Sequence of chain 2.G:
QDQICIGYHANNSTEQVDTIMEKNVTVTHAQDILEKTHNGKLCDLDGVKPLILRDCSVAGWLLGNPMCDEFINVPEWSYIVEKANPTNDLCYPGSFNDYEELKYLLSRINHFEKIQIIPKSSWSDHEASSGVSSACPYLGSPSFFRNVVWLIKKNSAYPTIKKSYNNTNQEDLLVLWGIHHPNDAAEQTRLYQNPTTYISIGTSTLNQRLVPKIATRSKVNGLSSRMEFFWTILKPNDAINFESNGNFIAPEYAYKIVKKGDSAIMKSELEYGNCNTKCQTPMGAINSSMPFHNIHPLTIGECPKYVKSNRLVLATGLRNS

The small molecule below binds the protein below.
Small molecule (SMILES): CC(=O)N[C@@H]1[C@@H](O)[C@H](O[C@@H]2O[C@H](CO[C@]3(C(=O)O)C[C@H](O)[C@@H](NC(C)=O)[C@H]([C@H](O)[C@H](O)CO)O3)[C@H](O)[C@H](O)[C@H]2O)[C@@H](CO)O[C@H]1O

Binding-site contacts:
Ligand atom C9 contacts residue TYR92 of chain 2.G at 3.5 Å (hydrophobic).
Ligand atom C11 contacts residue SER130 of chain 2.G at 3.1 Å.
Ligand atom O3 contacts residue GLY222 of chain 2.G at 3.9 Å.
Ligand atom C4 contacts residue VAL132 of chain 2.G at 3.5 Å (hydrophobic).
Ligand atom C1 contacts residue SER134 of chain 2.G at 3.5 Å.
Ligand atom C11 contacts residue ILE152 of chain 2.G at 4.0 Å (hydrophobic).
Ligand atom N5 contacts residue TRP150 of chain 2.G at 3.9 Å.
Ligand atom O4 contacts residue GLY222 of chain 2.G at 3.3 Å (h-bond).
Ligand atom C5 contacts residue VAL132 of chain 2.G at 3.6 Å (hydrophobic).
Ligand atom C9 contacts residue SER225 of chain 2.G at 3.9 Å.
Ligand atom C11 contacts residue VAL132 of chain 2.G at 4.0 Å (hydrophobic).
Ligand atom O8 contacts residue TYR92 of chain 2.G at 2.9 Å (h-bond).
Ligand atom C8 contacts residue TRP150 of chain 2.G at 4.0 Å (hydrophobic).
Ligand atom O8 contacts residue LEU223 of chain 2.G at 3.5 Å.
Ligand atom C7 contacts residue TRP150 of chain 2.G at 3.7 Å (hydrophobic).
Ligand atom O4 contacts residue LEU223 of chain 2.G at 3.7 Å.
Ligand atom O9 contacts residue GLU187 of chain 2.G at 2.7 Å (salt-bridge).
Ligand atom C11 contacts residue TRP150 of chain 2.G at 3.7 Å (hydrophobic).
Ligand atom O7 contacts residue ARG190 of chain 2.G at 3.1 Å (salt-bridge).
Ligand atom O8 contacts residue TRP150 of chain 2.G at 3.8 Å.
Ligand atom C11 contacts residue GLY131 of chain 2.G at 4.0 Å.
Ligand atom O1A contacts residue LEU223 of chain 2.G at 3.7 Å.
Ligand atom O9 contacts residue HIS180 of chain 2.G at 3.2 Å (h-bond).
Ligand atom C9 contacts residue GLU187 of chain 2.G at 3.1 Å.
Ligand atom O9 contacts residue TYR92 of chain 2.G at 2.6 Å (h-bond).
Ligand atom C8 contacts residue TYR92 of chain 2.G at 3.8 Å (hydrophobic).
Ligand atom O9 contacts residue SER225 of chain 2.G at 2.6 Å (h-bond).
Ligand atom C10 contacts residue TRP150 of chain 2.G at 3.8 Å (hydrophobic).
Ligand atom C1 contacts residue SER133 of chain 2.G at 3.7 Å.
Ligand atom C9 contacts residue TRP150 of chain 2.G at 4.0 Å (hydrophobic).
Ligand atom C10 contacts residue VAL132 of chain 2.G at 3.8 Å (hydrophobic).
Ligand atom O1A contacts residue SER133 of chain 2.G at 2.7 Å (h-bond).
Ligand atom N5 contacts residue VAL132 of chain 2.G at 2.7 Å (h-bond).
Ligand atom O4 contacts residue VAL132 of chain 2.G at 3.9 Å.
Ligand atom C9 contacts residue HIS180 of chain 2.G at 4.0 Å.
Ligand atom O1B contacts residue SER134 of chain 2.G at 2.7 Å (h-bond).
Ligand atom C10 contacts residue SER130 of chain 2.G at 4.0 Å.
Ligand atom O10 contacts residue LEU191 of chain 2.G at 3.7 Å.
Ligand atom O1A contacts residue SER134 of chain 2.G at 3.5 Å (h-bond).
Ligand atom O1B contacts residue SER133 of chain 2.G at 3.6 Å.